This small molecule binds to this protein.
Small molecule (SMILES): Cc1cc(CCCOc2c(C)cc(-c3noc(C(F)(F)F)n3)cc2C)on1

Sequence of chain 2.C:
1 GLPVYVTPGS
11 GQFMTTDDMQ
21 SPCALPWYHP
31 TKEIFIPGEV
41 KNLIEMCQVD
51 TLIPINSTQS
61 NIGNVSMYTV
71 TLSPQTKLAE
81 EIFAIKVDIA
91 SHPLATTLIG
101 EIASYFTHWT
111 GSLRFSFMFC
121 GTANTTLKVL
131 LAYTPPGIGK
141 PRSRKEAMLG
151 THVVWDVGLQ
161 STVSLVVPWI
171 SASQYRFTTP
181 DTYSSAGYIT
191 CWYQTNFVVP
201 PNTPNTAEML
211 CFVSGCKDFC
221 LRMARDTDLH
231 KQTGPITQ

Binding-site contacts:
Ligand atom O1A contacts residue TYR144 of chain 2.A at 3.3 Å.
Ligand atom F2 contacts residue VAL168 of chain 2.A at 2.9 Å.
Ligand atom C1B contacts residue ILE98 of chain 2.A at 3.7 Å (hydrophobic).
Ligand atom C4 contacts residue LEU100 of chain 2.A at 3.7 Å (hydrophobic).
Ligand atom O1B contacts residue ILE98 of chain 2.A at 3.1 Å.
Ligand atom CM6 contacts residue MET214 of chain 2.A at 3.4 Å (hydrophobic).
Ligand atom C4 contacts residue TYR190 of chain 2.A at 3.6 Å (hydrophobic).
Ligand atom C1C contacts residue MET214 of chain 2.A at 3.5 Å (hydrophobic).
Ligand atom F1 contacts residue MET124 of chain 2.A at 3.5 Å.
Ligand atom N3A contacts residue PHE179 of chain 2.A at 3.2 Å.
Ligand atom CM3 contacts residue TYR190 of chain 2.A at 3.7 Å (hydrophobic).
Ligand atom N1A contacts residue TYR144 of chain 2.A at 3.3 Å.
Ligand atom C3A contacts residue TYR144 of chain 2.A at 3.7 Å (hydrophobic).
Ligand atom C3 contacts residue LEU100 of chain 2.A at 3.6 Å (hydrophobic).
Ligand atom CM4 contacts residue TYR142 of chain 2.A at 3.5 Å (hydrophobic).
Ligand atom F3 contacts residue TYR142 of chain 2.A at 2.6 Å.
Ligand atom C3A contacts residue PHE179 of chain 2.A at 3.4 Å (hydrophobic).
Ligand atom N2 contacts residue LEU100 of chain 2.A at 3.8 Å.
Ligand atom F3 contacts residue ALA166 of chain 2.A at 3.2 Å.
Ligand atom O1 contacts residue MET214 of chain 2.A at 3.3 Å.
Ligand atom O1 contacts residue LEU100 of chain 2.A at 3.7 Å.
Ligand atom N1A contacts residue PHE179 of chain 2.A at 3.6 Å.
Ligand atom C1B contacts residue LEU181 of chain 2.A at 3.8 Å (hydrophobic).
Ligand atom C2A contacts residue PHE179 of chain 2.A at 3.5 Å (hydrophobic).
Ligand atom CM6 contacts residue LEU184 of chain 2.A at 3.4 Å (hydrophobic).
Ligand atom C5B contacts residue TYR144 of chain 2.A at 3.7 Å (hydrophobic).
Ligand atom C5B contacts residue LEU181 of chain 2.A at 3.5 Å (hydrophobic).
Ligand atom C2A contacts residue TYR144 of chain 2.A at 3.6 Å (hydrophobic).
Ligand atom CM6 contacts residue TYR144 of chain 2.A at 3.6 Å (hydrophobic).
Ligand atom CM2 contacts residue ILE122 of chain 2.A at 3.5 Å (hydrophobic).
Ligand atom F1 contacts residue LEU217 of chain 2.A at 3.3 Å.
Ligand atom N3A contacts residue LEU217 of chain 2.A at 3.6 Å.
Ligand atom F2 contacts residue TYR142 of chain 2.A at 3.6 Å.
Ligand atom CM3 contacts residue ASN212 of chain 2.A at 3.6 Å.
Ligand atom F1 contacts residue TYR142 of chain 2.A at 3.3 Å.
Ligand atom C4B contacts residue LEU181 of chain 2.A at 3.8 Å (hydrophobic).
Ligand atom F3 contacts residue MET143 of chain 2.A at 3.3 Å.
Ligand atom C6B contacts residue LEU181 of chain 2.A at 3.5 Å (hydrophobic).
Ligand atom F3 contacts residue TYR144 of chain 2.A at 3.2 Å.
Ligand atom F2 contacts residue PHE179 of chain 2.A at 3.6 Å.

Sequence of chain 2.A:
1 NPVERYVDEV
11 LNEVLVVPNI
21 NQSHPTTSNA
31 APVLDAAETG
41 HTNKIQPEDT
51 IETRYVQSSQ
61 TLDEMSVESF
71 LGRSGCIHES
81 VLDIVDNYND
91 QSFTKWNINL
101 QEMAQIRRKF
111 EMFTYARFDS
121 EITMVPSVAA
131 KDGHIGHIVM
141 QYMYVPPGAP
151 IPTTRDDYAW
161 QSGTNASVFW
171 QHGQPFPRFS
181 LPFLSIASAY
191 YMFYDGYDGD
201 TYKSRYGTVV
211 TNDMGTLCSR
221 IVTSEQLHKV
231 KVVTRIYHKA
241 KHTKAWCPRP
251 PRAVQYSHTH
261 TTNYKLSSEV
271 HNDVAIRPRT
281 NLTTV